A small-molecule ligand and the protein it binds are described below.
Small molecule (SMILES): CC(=O)N[C@@H]1[C@@H](O)[C@H](O)[C@@H](CO)O[C@H]1O

Binding-site contacts:
Ligand atom C1 contacts residue TRP149 of chain 1.B at 3.7 Å (hydrophobic).
Ligand atom N2 contacts residue ASN243 of chain 1.B at 2.9 Å (h-bond).
Ligand atom C2 contacts residue TRP149 of chain 1.B at 4.1 Å (hydrophobic).
Ligand atom O5 contacts residue ASN243 of chain 1.B at 2.3 Å (h-bond).
Ligand atom C4 contacts residue ASN243 of chain 1.B at 4.2 Å.
Ligand atom C7 contacts residue ASN243 of chain 1.B at 3.4 Å.
Ligand atom O3 contacts residue TRP149 of chain 1.B at 4.4 Å.
Ligand atom C8 contacts residue ASN243 of chain 1.B at 3.6 Å.
Ligand atom C1 contacts residue ASN243 of chain 1.B at 1.4 Å.
Ligand atom C7 contacts residue TRP149 of chain 1.B at 3.9 Å (hydrophobic).
Ligand atom C5 contacts residue ASN243 of chain 1.B at 3.6 Å.
Ligand atom C2 contacts residue ASN243 of chain 1.B at 2.4 Å.
Ligand atom N2 contacts residue TRP149 of chain 1.B at 3.5 Å.
Ligand atom C3 contacts residue TRP149 of chain 1.B at 3.9 Å (hydrophobic).
Ligand atom O7 contacts residue ASN243 of chain 1.B at 4.2 Å.
Ligand atom C3 contacts residue ASN243 of chain 1.B at 3.8 Å.
Ligand atom O7 contacts residue TRP149 of chain 1.B at 3.4 Å.

Sequence of chain 1.B:
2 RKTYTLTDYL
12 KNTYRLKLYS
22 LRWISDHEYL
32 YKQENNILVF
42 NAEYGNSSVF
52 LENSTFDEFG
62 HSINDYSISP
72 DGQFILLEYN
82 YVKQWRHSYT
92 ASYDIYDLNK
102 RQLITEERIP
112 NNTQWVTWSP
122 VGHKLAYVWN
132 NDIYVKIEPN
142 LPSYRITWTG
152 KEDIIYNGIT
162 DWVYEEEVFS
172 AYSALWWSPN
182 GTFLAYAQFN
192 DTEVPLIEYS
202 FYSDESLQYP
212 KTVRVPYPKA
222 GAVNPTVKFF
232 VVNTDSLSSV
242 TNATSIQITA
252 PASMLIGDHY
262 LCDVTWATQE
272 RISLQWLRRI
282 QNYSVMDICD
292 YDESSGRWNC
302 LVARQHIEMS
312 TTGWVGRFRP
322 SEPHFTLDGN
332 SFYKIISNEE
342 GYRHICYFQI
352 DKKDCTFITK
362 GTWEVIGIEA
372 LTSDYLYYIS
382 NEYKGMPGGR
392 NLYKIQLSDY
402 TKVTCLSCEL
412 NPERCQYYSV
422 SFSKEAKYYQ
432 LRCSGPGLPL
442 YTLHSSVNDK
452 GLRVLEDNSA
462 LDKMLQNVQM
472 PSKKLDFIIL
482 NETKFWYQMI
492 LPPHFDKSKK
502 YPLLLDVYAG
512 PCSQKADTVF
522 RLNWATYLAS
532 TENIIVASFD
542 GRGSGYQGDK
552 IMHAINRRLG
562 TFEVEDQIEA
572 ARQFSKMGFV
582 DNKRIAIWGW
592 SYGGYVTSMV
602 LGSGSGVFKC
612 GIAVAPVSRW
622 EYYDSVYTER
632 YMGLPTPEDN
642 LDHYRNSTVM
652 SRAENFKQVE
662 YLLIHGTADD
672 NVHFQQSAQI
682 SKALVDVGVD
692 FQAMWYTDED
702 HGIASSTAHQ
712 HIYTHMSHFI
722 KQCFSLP